Binding-site contacts:
Ligand atom N1 contacts residue PHE299 of chain 1.B at 3.3 Å.
Ligand atom C6 contacts residue MET142 of chain 1.B at 3.9 Å (hydrophobic).
Ligand atom C15 contacts residue GLY18 of chain 1.B at 3.8 Å.
Ligand atom C2 contacts residue PHE299 of chain 1.B at 3.6 Å (hydrophobic).
Ligand atom C22 contacts residue ASP153 of chain 1.B at 3.9 Å.
Ligand atom C2 contacts residue ALA38 of chain 1.B at 3.9 Å (hydrophobic).
Ligand atom S8 contacts residue THR72 of chain 1.B at 3.9 Å.
Ligand atom C29 contacts residue LYS19 of chain 1.B at 2.9 Å.
Ligand atom N11 contacts residue VAL25 of chain 1.B at 3.8 Å.
Ligand atom C12 contacts residue MET142 of chain 1.B at 3.9 Å (hydrophobic).
Ligand atom C2 contacts residue TYR90 of chain 1.B at 3.7 Å (hydrophobic).
Ligand atom C5 contacts residue MET142 of chain 1.B at 3.7 Å (hydrophobic).
Ligand atom N3 contacts residue ALA38 of chain 1.B at 3.5 Å.
Ligand atom N3 contacts residue TYR90 of chain 1.B at 3.9 Å.
Ligand atom N23 contacts residue ASP153 of chain 1.B at 3.8 Å.
Ligand atom C28 contacts residue GLY23 of chain 1.B at 3.5 Å.
Ligand atom C28 contacts residue LYS19 of chain 1.B at 3.2 Å.
Ligand atom N3 contacts residue ALA91 of chain 1.B at 3.1 Å (h-bond).
Ligand atom S8 contacts residue THR152 of chain 1.B at 3.2 Å.
Ligand atom N1 contacts residue LEU17 of chain 1.B at 3.7 Å.
Ligand atom C16 contacts residue PHE299 of chain 1.B at 3.8 Å (hydrophobic).
Ligand atom C4 contacts residue ALA38 of chain 1.B at 3.6 Å (hydrophobic).
Ligand atom C16 contacts residue LEU17 of chain 1.B at 3.9 Å (hydrophobic).
Ligand atom N30 contacts residue GLU95 of chain 1.B at 3.0 Å (salt-bridge).
Ligand atom C15 contacts residue LEU17 of chain 1.B at 3.7 Å (hydrophobic).
Ligand atom O18 contacts residue GLY18 of chain 1.B at 3.5 Å.
Ligand atom C17 contacts residue GLU95 of chain 1.B at 3.8 Å.
Ligand atom S8 contacts residue MET88 of chain 1.B at 3.7 Å.
Ligand atom C28 contacts residue LYS24 of chain 1.B at 3.8 Å.
Ligand atom C26 contacts residue LYS40 of chain 1.B at 3.6 Å.
Ligand atom C19 contacts residue GLU95 of chain 1.B at 3.5 Å.
Ligand atom C6 contacts residue VAL25 of chain 1.B at 3.9 Å (hydrophobic).
Ligand atom C16 contacts residue VAL25 of chain 1.B at 3.9 Å (hydrophobic).
Ligand atom C7 contacts residue GLU89 of chain 1.B at 3.2 Å.
Ligand atom C9 contacts residue THR152 of chain 1.B at 3.5 Å.
Ligand atom N30 contacts residue ARG4 of chain 1.D at 2.6 Å (salt-bridge).
Ligand atom C10 contacts residue VAL25 of chain 1.B at 3.9 Å (hydrophobic).
Ligand atom C2 contacts residue LEU17 of chain 1.B at 3.9 Å (hydrophobic).
Ligand atom N1 contacts residue MET142 of chain 1.B at 3.8 Å.
Ligand atom C2 contacts residue ALA91 of chain 1.B at 3.8 Å (hydrophobic).

The small molecule below binds the protein below.
Small molecule (SMILES): C[C@@H]1SCc2ncnc(N3CCN(C(=O)[C@H](N)Cc4c[nH]c5ccccc45)CC3)c21

Sequence of chain 1.D:
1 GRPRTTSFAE

Sequence of chain 1.B:
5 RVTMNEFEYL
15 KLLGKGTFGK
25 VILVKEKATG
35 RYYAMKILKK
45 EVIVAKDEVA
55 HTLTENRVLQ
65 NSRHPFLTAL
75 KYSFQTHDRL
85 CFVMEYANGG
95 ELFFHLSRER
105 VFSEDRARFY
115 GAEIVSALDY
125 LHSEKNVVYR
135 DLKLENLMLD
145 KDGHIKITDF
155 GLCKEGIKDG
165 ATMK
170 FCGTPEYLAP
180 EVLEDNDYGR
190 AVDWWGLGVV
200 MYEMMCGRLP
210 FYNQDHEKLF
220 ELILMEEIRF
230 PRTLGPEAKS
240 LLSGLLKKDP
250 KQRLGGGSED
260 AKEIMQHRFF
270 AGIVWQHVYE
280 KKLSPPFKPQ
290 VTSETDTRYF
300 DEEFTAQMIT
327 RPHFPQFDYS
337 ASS